This protein binds this small molecule.
Small molecule (SMILES): CC(=O)N[C@@H]1[C@@H](O)[C@H](O)[C@@H](CO)O[C@H]1O

Sequence of chain 1.E:
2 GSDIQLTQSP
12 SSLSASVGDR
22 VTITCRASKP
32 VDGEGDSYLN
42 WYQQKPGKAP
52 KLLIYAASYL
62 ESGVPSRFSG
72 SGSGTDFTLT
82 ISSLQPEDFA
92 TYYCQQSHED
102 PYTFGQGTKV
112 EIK

Sequence of chain 1.I:
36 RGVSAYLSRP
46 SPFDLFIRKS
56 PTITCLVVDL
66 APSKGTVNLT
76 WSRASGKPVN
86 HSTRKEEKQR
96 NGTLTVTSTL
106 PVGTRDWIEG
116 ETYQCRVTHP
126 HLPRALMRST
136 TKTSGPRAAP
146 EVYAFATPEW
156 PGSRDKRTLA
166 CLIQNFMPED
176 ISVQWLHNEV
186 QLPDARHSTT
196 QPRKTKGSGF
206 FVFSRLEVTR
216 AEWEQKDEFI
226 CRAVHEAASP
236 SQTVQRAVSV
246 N

Binding-site contacts:
Ligand atom C1 contacts residue ASN73 of chain 1.I at 3.0 Å.
Ligand atom C6 contacts residue ASN73 of chain 1.I at 3.5 Å.
Ligand atom C5 contacts residue ASN73 of chain 1.I at 2.7 Å.
Ligand atom N2 contacts residue GLU35 of chain 1.E at 4.3 Å.
Ligand atom C2 contacts residue ASN73 of chain 1.I at 4.2 Å.
Ligand atom O5 contacts residue THR75 of chain 1.I at 3.9 Å.
Ligand atom C3 contacts residue ASN73 of chain 1.I at 4.1 Å.
Ligand atom C6 contacts residue THR75 of chain 1.I at 4.4 Å.
Ligand atom O5 contacts residue ASN73 of chain 1.I at 2.8 Å (h-bond).
Ligand atom O6 contacts residue ASN73 of chain 1.I at 3.3 Å (h-bond).
Ligand atom C4 contacts residue ASN73 of chain 1.I at 3.9 Å.